Sequence of chain 2.A:
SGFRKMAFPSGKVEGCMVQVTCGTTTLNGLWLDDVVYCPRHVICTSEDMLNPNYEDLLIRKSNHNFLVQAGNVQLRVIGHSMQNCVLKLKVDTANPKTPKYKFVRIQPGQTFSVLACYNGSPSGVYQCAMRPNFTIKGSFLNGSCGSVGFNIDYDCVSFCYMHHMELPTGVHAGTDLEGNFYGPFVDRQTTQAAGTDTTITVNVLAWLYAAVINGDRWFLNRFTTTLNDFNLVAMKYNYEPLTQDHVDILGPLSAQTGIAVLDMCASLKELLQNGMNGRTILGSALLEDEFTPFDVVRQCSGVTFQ

The protein below binds the small molecule below.
Small molecule (SMILES): [H]/N=C/[C@H](C[C@@H]1CCNC1=O)NC(=O)[C@@H]1[C@@H]2[C@H](CN1C(=O)[C@@H](NC(=O)C(F)(F)F)C(C)(C)C)C2(C)C

Sequence of chain 1.A:
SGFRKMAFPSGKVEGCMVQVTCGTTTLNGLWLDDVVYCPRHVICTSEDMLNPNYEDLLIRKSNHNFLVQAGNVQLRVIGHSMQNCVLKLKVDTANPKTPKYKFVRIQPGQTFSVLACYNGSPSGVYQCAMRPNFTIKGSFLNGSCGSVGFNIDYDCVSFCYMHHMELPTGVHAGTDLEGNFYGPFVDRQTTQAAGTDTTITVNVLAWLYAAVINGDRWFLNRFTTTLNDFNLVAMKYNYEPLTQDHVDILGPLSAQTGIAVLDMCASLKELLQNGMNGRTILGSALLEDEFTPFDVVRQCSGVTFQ

Binding-site contacts:
Ligand atom F2 contacts residue THR190 of chain 2.A at 3.7 Å.
Ligand atom F1 contacts residue THR190 of chain 2.A at 2.9 Å.
Ligand atom N5 contacts residue GLY143 of chain 2.A at 3.5 Å (h-bond).
Ligand atom C4 contacts residue SER144 of chain 2.A at 3.7 Å.
Ligand atom C4 contacts residue CYS145 of chain 2.A at 3.4 Å (hydrophobic).
Ligand atom F3 contacts residue LEU167 of chain 2.A at 3.5 Å.
Ligand atom N1 contacts residue HIS164 of chain 2.A at 2.9 Å (h-bond).
Ligand atom C10 contacts residue GLN189 of chain 2.A at 3.7 Å.
Ligand atom C8 contacts residue HIS163 of chain 2.A at 3.7 Å.
Ligand atom C21 contacts residue GLU166 of chain 2.A at 3.6 Å.
Ligand atom C22 contacts residue GLU166 of chain 2.A at 3.4 Å.
Ligand atom F1 contacts residue MET165 of chain 2.A at 3.2 Å.
Ligand atom O1 contacts residue HIS163 of chain 2.A at 2.7 Å (h-bond).
Ligand atom C1 contacts residue HIS164 of chain 2.A at 3.6 Å.
Ligand atom N4 contacts residue GLU166 of chain 2.A at 2.9 Å (salt-bridge).
Ligand atom C3 contacts residue CYS145 of chain 2.A at 1.8 Å (hydrophobic).
Ligand atom C2 contacts residue CYS145 of chain 2.A at 2.9 Å (hydrophobic).
Ligand atom N5 contacts residue SER144 of chain 2.A at 3.6 Å (h-bond).
Ligand atom C20 contacts residue ARG188 of chain 2.A at 3.6 Å.
Ligand atom O1 contacts residue PHE140 of chain 2.A at 3.6 Å.
Ligand atom F3 contacts residue MET165 of chain 2.A at 3.1 Å.
Ligand atom O3 contacts residue GLU166 of chain 2.A at 2.9 Å (salt-bridge).
Ligand atom N5 contacts residue CYS145 of chain 2.A at 2.6 Å (h-bond).
Ligand atom C22 contacts residue MET165 of chain 2.A at 3.6 Å (hydrophobic).
Ligand atom C23 contacts residue GLU166 of chain 2.A at 3.3 Å.
Ligand atom C8 contacts residue GLU166 of chain 2.A at 3.5 Å.
Ligand atom C6 contacts residue ASN142 of chain 2.A at 3.2 Å.
Ligand atom N1 contacts residue CYS145 of chain 2.A at 3.1 Å (h-bond).
Ligand atom C4 contacts residue LEU141 of chain 2.A at 3.7 Å (hydrophobic).
Ligand atom O4 contacts residue GLN189 of chain 2.A at 3.3 Å.
Ligand atom F3 contacts residue GLU166 of chain 2.A at 2.5 Å.
Ligand atom O1 contacts residue GLU166 of chain 2.A at 3.3 Å.
Ligand atom F1 contacts residue GLN192 of chain 2.A at 3.5 Å.
Ligand atom N2 contacts residue PHE140 of chain 2.A at 3.4 Å (h-bond).
Ligand atom N2 contacts residue GLU166 of chain 2.A at 2.8 Å (salt-bridge).
Ligand atom C19 contacts residue HIS41 of chain 2.A at 3.5 Å.
Ligand atom O3 contacts residue MET165 of chain 2.A at 3.2 Å.
Ligand atom C7 contacts residue GLU166 of chain 2.A at 3.6 Å.
Ligand atom O1 contacts residue HIS172 of chain 2.A at 3.7 Å.
Ligand atom C9 contacts residue HIS164 of chain 2.A at 3.3 Å.